This protein binds this small molecule.
Small molecule (SMILES): CC(=O)N[C@H]1[C@H](O[C@H]2[C@H](O)[C@@H](NC(C)=O)CO[C@@H]2CO[C@@H]2O[C@@H](C)[C@@H](O)[C@@H](O)[C@@H]2O)O[C@H](CO)[C@@H](O[C@@H]2O[C@H](CO)[C@@H](O)[C@H](O[C@@H]3O[C@H](CO)[C@@H](O)[C@H](O)[C@@H]3O)[C@@H]2O)[C@@H]1O

Sequence of chain 52.E:
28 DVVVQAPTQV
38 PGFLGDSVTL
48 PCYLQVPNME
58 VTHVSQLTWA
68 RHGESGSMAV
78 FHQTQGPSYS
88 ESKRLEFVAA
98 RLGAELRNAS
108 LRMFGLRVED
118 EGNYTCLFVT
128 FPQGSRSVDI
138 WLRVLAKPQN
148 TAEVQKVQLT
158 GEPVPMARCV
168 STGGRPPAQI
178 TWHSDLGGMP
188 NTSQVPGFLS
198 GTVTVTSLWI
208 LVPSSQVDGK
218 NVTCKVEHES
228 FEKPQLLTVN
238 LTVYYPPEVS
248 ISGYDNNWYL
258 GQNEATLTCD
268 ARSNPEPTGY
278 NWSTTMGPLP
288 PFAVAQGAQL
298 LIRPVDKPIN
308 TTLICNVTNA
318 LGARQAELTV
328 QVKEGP

Binding-site contacts:
Ligand atom C7 contacts residue TRP138 of chain 52.E at 4.3 Å (hydrophobic).
Ligand atom N2 contacts residue ASN120 of chain 52.E at 3.0 Å (h-bond).
Ligand atom O7 contacts residue ASN120 of chain 52.E at 4.4 Å.
Ligand atom C8 contacts residue ASN120 of chain 52.E at 4.1 Å.
Ligand atom C2 contacts residue TRP138 of chain 52.E at 3.8 Å (hydrophobic).
Ligand atom C8 contacts residue GLY119 of chain 52.E at 3.9 Å.
Ligand atom C3 contacts residue ASN120 of chain 52.E at 3.9 Å.
Ligand atom O3 contacts residue TRP138 of chain 52.E at 3.5 Å.
Ligand atom C1 contacts residue ASN120 of chain 52.E at 1.4 Å.
Ligand atom C5 contacts residue ASN120 of chain 52.E at 3.6 Å.
Ligand atom C3 contacts residue TRP138 of chain 52.E at 2.9 Å (hydrophobic).
Ligand atom C4 contacts residue TRP138 of chain 52.E at 3.3 Å (hydrophobic).
Ligand atom C6 contacts residue ASN120 of chain 52.E at 3.0 Å.
Ligand atom C5 contacts residue ASN120 of chain 52.E at 3.9 Å.
Ligand atom O5 contacts residue ASN120 of chain 52.E at 2.4 Å (h-bond).
Ligand atom O5 contacts residue ASN120 of chain 52.E at 4.0 Å.
Ligand atom O4 contacts residue TRP138 of chain 52.E at 3.1 Å.
Ligand atom C4 contacts residue ASN120 of chain 52.E at 4.2 Å.
Ligand atom O5 contacts residue TRP138 of chain 52.E at 4.3 Å.
Ligand atom C8 contacts residue TRP138 of chain 52.E at 4.0 Å (hydrophobic).
Ligand atom C5 contacts residue TRP138 of chain 52.E at 3.5 Å (hydrophobic).
Ligand atom C2 contacts residue ASN120 of chain 52.E at 2.6 Å.
Ligand atom N2 contacts residue TRP138 of chain 52.E at 3.7 Å.
Ligand atom O7 contacts residue TRP138 of chain 52.E at 3.8 Å.
Ligand atom C7 contacts residue ASN120 of chain 52.E at 3.8 Å.
Ligand atom C1 contacts residue TRP138 of chain 52.E at 3.9 Å (hydrophobic).